Sequence of chain 1.B:
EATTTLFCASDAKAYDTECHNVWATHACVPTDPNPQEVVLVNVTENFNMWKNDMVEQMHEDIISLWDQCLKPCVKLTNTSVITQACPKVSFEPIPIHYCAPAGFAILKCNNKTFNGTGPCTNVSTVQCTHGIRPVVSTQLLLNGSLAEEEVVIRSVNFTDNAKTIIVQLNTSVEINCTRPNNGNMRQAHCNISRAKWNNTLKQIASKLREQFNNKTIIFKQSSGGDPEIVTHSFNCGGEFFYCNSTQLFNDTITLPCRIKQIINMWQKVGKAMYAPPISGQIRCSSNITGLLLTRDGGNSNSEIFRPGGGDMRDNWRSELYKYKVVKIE

This protein binds this small molecule.
Small molecule (SMILES): CC(=O)N[C@H]1[C@@H](O[C@H]2[C@H](O)[C@@H](NC(C)=O)CO[C@@H]2CO)O[C@H](CO)[C@@H](O[C@H]2O[C@H](CO)[C@@H](O)[C@H](O)[C@@H]2O)[C@@H]1O

Binding-site contacts:
Ligand atom C6 contacts residue ARG312 of chain 1.B at 4.4 Å.
Ligand atom C4 contacts residue ARG312 of chain 1.B at 4.1 Å.
Ligand atom O5 contacts residue GLU95 of chain 1.B at 3.9 Å.
Ligand atom C5 contacts residue GLU95 of chain 1.B at 4.0 Å.
Ligand atom O6 contacts residue CYS313 of chain 1.B at 3.6 Å (h-bond).
Ligand atom C3 contacts residue SER314 of chain 1.B at 4.0 Å.
Ligand atom C4 contacts residue ASN146 of chain 1.B at 4.1 Å.
Ligand atom O6 contacts residue GLU95 of chain 1.B at 2.1 Å (salt-bridge).
Ligand atom C5 contacts residue ASN146 of chain 1.B at 3.8 Å.
Ligand atom O7 contacts residue ASN245 of chain 1.B at 3.6 Å (h-bond).
Ligand atom C3 contacts residue ASN146 of chain 1.B at 3.7 Å.
Ligand atom O6 contacts residue PRO96 of chain 1.B at 4.4 Å.
Ligand atom C8 contacts residue LEU145 of chain 1.B at 3.2 Å (hydrophobic).
Ligand atom C4 contacts residue SER314 of chain 1.B at 4.5 Å.
Ligand atom C8 contacts residue ASN245 of chain 1.B at 4.2 Å.
Ligand atom O5 contacts residue ASN146 of chain 1.B at 2.5 Å (h-bond).
Ligand atom C1 contacts residue ASN146 of chain 1.B at 1.4 Å.
Ligand atom C7 contacts residue ASN245 of chain 1.B at 4.3 Å.
Ligand atom C8 contacts residue SER315 of chain 1.B at 3.5 Å.
Ligand atom C1 contacts residue PRO96 of chain 1.B at 4.3 Å (hydrophobic).
Ligand atom C2 contacts residue ARG312 of chain 1.B at 4.3 Å.
Ligand atom C7 contacts residue SER315 of chain 1.B at 3.7 Å.
Ligand atom O6 contacts residue CYS246 of chain 1.B at 4.3 Å.
Ligand atom N2 contacts residue SER315 of chain 1.B at 3.4 Å.
Ligand atom C6 contacts residue GLY247 of chain 1.B at 4.0 Å.
Ligand atom C2 contacts residue PRO96 of chain 1.B at 4.0 Å (hydrophobic).
Ligand atom C2 contacts residue ASN146 of chain 1.B at 2.4 Å.
Ligand atom O4 contacts residue GLU95 of chain 1.B at 4.1 Å.
Ligand atom O6 contacts residue PHE94 of chain 1.B at 3.7 Å.
Ligand atom O3 contacts residue CYS313 of chain 1.B at 3.8 Å.
Ligand atom O6 contacts residue GLY247 of chain 1.B at 4.1 Å.
Ligand atom C5 contacts residue SER314 of chain 1.B at 4.4 Å.
Ligand atom O5 contacts residue CYS313 of chain 1.B at 4.4 Å.
Ligand atom C6 contacts residue CYS313 of chain 1.B at 3.9 Å (hydrophobic).
Ligand atom C7 contacts residue ASN146 of chain 1.B at 4.2 Å.
Ligand atom C6 contacts residue GLU95 of chain 1.B at 3.2 Å.
Ligand atom O5 contacts residue ARG136 of chain 1.B at 4.4 Å.
Ligand atom C4 contacts residue GLU95 of chain 1.B at 4.2 Å.
Ligand atom O6 contacts residue GLY247 of chain 1.B at 3.2 Å (h-bond).
Ligand atom N2 contacts residue ASN146 of chain 1.B at 2.9 Å (h-bond).